Sequence of chain 15.E:
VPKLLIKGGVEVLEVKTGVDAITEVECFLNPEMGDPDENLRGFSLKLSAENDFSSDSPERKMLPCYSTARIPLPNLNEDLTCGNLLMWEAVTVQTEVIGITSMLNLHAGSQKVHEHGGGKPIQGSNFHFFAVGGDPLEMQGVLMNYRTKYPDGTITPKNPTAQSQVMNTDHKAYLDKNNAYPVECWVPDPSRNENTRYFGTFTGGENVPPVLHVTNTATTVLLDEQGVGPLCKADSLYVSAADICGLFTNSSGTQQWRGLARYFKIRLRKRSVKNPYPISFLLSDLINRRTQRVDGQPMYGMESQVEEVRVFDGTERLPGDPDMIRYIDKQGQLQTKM

The protein below binds the small molecule below.
Small molecule (SMILES): CC(=O)N[C@H]1[C@H]([C@H](O)[C@H](O)CO)O[C@@](O[C@H](CO)[C@@H](O)[C@@H]2O[C@@H](C(=O)O)C[C@H](O)[C@H]2NC(C)=O)(C(=O)O)C[C@@H]1O

Binding-site contacts:
Ligand atom O1B contacts residue SER274 of chain 15.D at 2.4 Å (h-bond).
Ligand atom C10 contacts residue PHE75 of chain 15.E at 2.7 Å (hydrophobic).
Ligand atom O7 contacts residue LEU62 of chain 15.D at 3.5 Å.
Ligand atom C11 contacts residue ASN272 of chain 15.D at 3.6 Å.
Ligand atom C9 contacts residue LYS68 of chain 15.D at 3.8 Å.
Ligand atom O1A contacts residue SER274 of chain 15.D at 3.8 Å.
Ligand atom O1A contacts residue THR276 of chain 15.D at 2.6 Å (h-bond).
Ligand atom O1B contacts residue THR276 of chain 15.D at 3.5 Å (h-bond).
Ligand atom C11 contacts residue PHE75 of chain 15.E at 1.8 Å (hydrophobic).
Ligand atom C11 contacts residue LYS68 of chain 15.D at 3.7 Å.
Ligand atom C11 contacts residue THR276 of chain 15.D at 3.4 Å.
Ligand atom N5 contacts residue PHE75 of chain 15.E at 3.8 Å.
Ligand atom N5 contacts residue GLN278 of chain 15.D at 3.9 Å.
Ligand atom C5 contacts residue LYS68 of chain 15.D at 3.7 Å.
Ligand atom O8 contacts residue GLN278 of chain 15.D at 3.5 Å (h-bond).
Ligand atom C11 contacts residue LEU62 of chain 15.D at 3.9 Å (hydrophobic).
Ligand atom C11 contacts residue PHE270 of chain 15.D at 3.9 Å (hydrophobic).
Ligand atom C6 contacts residue LYS68 of chain 15.D at 3.8 Å.
Ligand atom C11 contacts residue HIS138 of chain 15.C at 3.3 Å.
Ligand atom O8 contacts residue LYS68 of chain 15.D at 3.5 Å.
Ligand atom O9 contacts residue LYS68 of chain 15.D at 2.8 Å (salt-bridge).
Ligand atom N5 contacts residue LYS68 of chain 15.D at 2.9 Å (salt-bridge).
Ligand atom C8 contacts residue GLN278 of chain 15.D at 3.7 Å.
Ligand atom C1 contacts residue SER274 of chain 15.D at 3.4 Å.
Ligand atom C11 contacts residue PHE65 of chain 15.D at 3.8 Å (hydrophobic).
Ligand atom O1B contacts residue LYS68 of chain 15.D at 3.6 Å.
Ligand atom N5 contacts residue ASN272 of chain 15.D at 3.3 Å (h-bond).
Ligand atom O10 contacts residue PHE75 of chain 15.E at 2.6 Å.
Ligand atom C11 contacts residue GLN278 of chain 15.D at 3.5 Å.
Ligand atom O10 contacts residue LEU62 of chain 15.D at 3.1 Å.
Ligand atom O8 contacts residue THR276 of chain 15.D at 3.8 Å.
Ligand atom O9 contacts residue LEU67 of chain 15.D at 3.2 Å.
Ligand atom O1A contacts residue ASN272 of chain 15.D at 3.6 Å (h-bond).
Ligand atom C9 contacts residue GLN278 of chain 15.D at 3.2 Å.
Ligand atom C7 contacts residue GLN278 of chain 15.D at 3.8 Å.
Ligand atom C6 contacts residue ASN272 of chain 15.D at 3.7 Å.
Ligand atom C10 contacts residue LYS68 of chain 15.D at 3.8 Å.
Ligand atom C1 contacts residue THR276 of chain 15.D at 3.4 Å.
Ligand atom C10 contacts residue LEU62 of chain 15.D at 3.5 Å (hydrophobic).
Ligand atom O8 contacts residue ASN272 of chain 15.D at 3.4 Å (h-bond).

Sequence of chain 15.C:
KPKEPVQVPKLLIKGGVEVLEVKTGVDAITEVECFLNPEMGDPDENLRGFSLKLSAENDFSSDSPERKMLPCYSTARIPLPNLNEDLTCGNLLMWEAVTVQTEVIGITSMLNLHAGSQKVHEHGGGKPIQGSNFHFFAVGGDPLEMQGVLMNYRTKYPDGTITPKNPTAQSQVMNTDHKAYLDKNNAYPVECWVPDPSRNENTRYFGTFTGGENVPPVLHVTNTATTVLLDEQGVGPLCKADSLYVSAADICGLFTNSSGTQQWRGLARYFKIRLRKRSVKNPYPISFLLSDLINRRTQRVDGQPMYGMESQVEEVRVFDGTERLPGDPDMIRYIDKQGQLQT

Sequence of chain 15.D:
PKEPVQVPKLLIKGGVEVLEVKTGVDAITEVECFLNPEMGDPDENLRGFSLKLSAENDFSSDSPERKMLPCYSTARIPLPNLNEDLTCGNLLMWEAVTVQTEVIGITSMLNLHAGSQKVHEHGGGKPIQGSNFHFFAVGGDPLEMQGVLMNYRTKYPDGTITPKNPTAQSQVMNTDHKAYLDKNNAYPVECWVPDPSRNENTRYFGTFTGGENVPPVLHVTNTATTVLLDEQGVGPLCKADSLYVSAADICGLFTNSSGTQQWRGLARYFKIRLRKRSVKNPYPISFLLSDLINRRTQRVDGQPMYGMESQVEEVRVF